Sequence of chain 2.A:
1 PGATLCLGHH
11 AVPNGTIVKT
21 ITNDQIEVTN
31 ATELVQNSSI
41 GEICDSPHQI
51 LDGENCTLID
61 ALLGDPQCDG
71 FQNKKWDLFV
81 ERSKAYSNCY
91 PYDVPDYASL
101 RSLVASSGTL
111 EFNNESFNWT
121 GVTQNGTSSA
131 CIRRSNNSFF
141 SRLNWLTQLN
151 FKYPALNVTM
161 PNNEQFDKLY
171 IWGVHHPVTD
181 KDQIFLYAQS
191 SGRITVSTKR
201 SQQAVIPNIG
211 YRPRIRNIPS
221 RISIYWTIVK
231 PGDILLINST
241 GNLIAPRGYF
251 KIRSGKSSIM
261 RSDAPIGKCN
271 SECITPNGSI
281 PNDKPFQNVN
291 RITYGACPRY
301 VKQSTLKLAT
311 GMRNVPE

A small-molecule ligand and the protein it binds are described below.
Small molecule (SMILES): CC(=O)N[C@@H]1[C@@H](O)[C@H](O)[C@@H](CO)O[C@H]1O

Binding-site contacts:
Ligand atom C2 contacts residue ASN125 of chain 2.A at 2.5 Å.
Ligand atom N2 contacts residue ASN125 of chain 2.A at 3.1 Å (h-bond).
Ligand atom O5 contacts residue ASN125 of chain 2.A at 2.3 Å (h-bond).
Ligand atom C7 contacts residue GLN124 of chain 2.A at 4.5 Å.
Ligand atom C5 contacts residue ASN125 of chain 2.A at 3.6 Å.
Ligand atom C4 contacts residue ASN125 of chain 2.A at 4.2 Å.
Ligand atom C3 contacts residue ASN125 of chain 2.A at 3.8 Å.
Ligand atom C8 contacts residue GLN124 of chain 2.A at 4.1 Å.
Ligand atom C7 contacts residue ASN125 of chain 2.A at 3.6 Å.
Ligand atom O7 contacts residue ASN125 of chain 2.A at 3.7 Å.
Ligand atom C1 contacts residue ASN125 of chain 2.A at 1.4 Å.